Binding-site contacts:
Ligand atom O5 contacts residue ARG178 of chain 1.A at 3.1 Å (salt-bridge).
Ligand atom C6 contacts residue ARG178 of chain 1.A at 4.2 Å.
Ligand atom C8 contacts residue ASN241 of chain 1.A at 4.3 Å.
Ligand atom C1 contacts residue ARG178 of chain 1.A at 4.0 Å.
Ligand atom C2 contacts residue ASN241 of chain 1.A at 2.4 Å.
Ligand atom C3 contacts residue ASN241 of chain 1.A at 3.6 Å.
Ligand atom C1 contacts residue ASN241 of chain 1.A at 1.4 Å.
Ligand atom C5 contacts residue ASN241 of chain 1.A at 3.7 Å.
Ligand atom O5 contacts residue ASN241 of chain 1.A at 2.5 Å (h-bond).
Ligand atom C4 contacts residue ASN241 of chain 1.A at 4.1 Å.
Ligand atom O7 contacts residue ASN241 of chain 1.A at 3.3 Å (h-bond).
Ligand atom C7 contacts residue ASN241 of chain 1.A at 3.3 Å.
Ligand atom C8 contacts residue ASN182 of chain 1.A at 4.3 Å.
Ligand atom C5 contacts residue ARG178 of chain 1.A at 4.2 Å.
Ligand atom N2 contacts residue ASN241 of chain 1.A at 2.7 Å (h-bond).

Sequence of chain 1.A:
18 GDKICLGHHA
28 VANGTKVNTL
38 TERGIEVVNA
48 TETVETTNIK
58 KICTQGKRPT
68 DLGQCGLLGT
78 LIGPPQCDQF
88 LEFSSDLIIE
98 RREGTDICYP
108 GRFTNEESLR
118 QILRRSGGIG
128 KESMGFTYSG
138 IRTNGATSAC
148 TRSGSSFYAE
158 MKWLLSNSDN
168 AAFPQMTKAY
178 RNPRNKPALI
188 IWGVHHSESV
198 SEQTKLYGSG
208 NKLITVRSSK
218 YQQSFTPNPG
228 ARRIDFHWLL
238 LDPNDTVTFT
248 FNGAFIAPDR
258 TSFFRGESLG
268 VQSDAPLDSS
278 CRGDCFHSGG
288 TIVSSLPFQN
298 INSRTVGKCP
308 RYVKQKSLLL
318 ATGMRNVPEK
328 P

A small-molecule ligand and the protein it binds are described below.
Small molecule (SMILES): CC(=O)N[C@@H]1[C@@H](O)[C@H](O)[C@@H](CO)O[C@H]1O